Binding-site contacts:
Ligand atom C5 contacts residue ASN191 of chain 1.A at 3.5 Å.
Ligand atom C6 contacts residue THR193 of chain 1.A at 4.4 Å.
Ligand atom C1 contacts residue ILE156 of chain 1.A at 3.9 Å (hydrophobic).
Ligand atom O7 contacts residue ASN191 of chain 1.A at 3.5 Å (h-bond).
Ligand atom C2 contacts residue ASN191 of chain 1.A at 2.5 Å.
Ligand atom N2 contacts residue ILE156 of chain 1.A at 3.5 Å.
Ligand atom C2 contacts residue ILE156 of chain 1.A at 4.3 Å (hydrophobic).
Ligand atom C8 contacts residue ILE156 of chain 1.A at 3.6 Å (hydrophobic).
Ligand atom C1 contacts residue THR193 of chain 1.A at 3.5 Å.
Ligand atom C8 contacts residue THR150 of chain 1.A at 4.3 Å.
Ligand atom O5 contacts residue THR193 of chain 1.A at 3.7 Å.
Ligand atom O7 contacts residue LYS229 of chain 1.A at 4.1 Å.
Ligand atom C6 contacts residue GLU194 of chain 1.A at 3.6 Å.
Ligand atom C7 contacts residue ASN191 of chain 1.A at 3.6 Å.
Ligand atom O6 contacts residue GLU194 of chain 1.A at 2.7 Å (salt-bridge).
Ligand atom C3 contacts residue ASN191 of chain 1.A at 3.8 Å.
Ligand atom C5 contacts residue THR193 of chain 1.A at 3.9 Å.
Ligand atom O5 contacts residue ASN191 of chain 1.A at 2.1 Å (h-bond).
Ligand atom C1 contacts residue ASN191 of chain 1.A at 1.4 Å.
Ligand atom O7 contacts residue GLN189 of chain 1.A at 4.1 Å.
Ligand atom O7 contacts residue ILE156 of chain 1.A at 4.3 Å.
Ligand atom O6 contacts residue THR193 of chain 1.A at 3.5 Å.
Ligand atom C4 contacts residue ASN191 of chain 1.A at 4.2 Å.
Ligand atom C7 contacts residue ILE156 of chain 1.A at 3.6 Å (hydrophobic).
Ligand atom N2 contacts residue ASN191 of chain 1.A at 3.1 Å (h-bond).

Sequence of chain 1.A:
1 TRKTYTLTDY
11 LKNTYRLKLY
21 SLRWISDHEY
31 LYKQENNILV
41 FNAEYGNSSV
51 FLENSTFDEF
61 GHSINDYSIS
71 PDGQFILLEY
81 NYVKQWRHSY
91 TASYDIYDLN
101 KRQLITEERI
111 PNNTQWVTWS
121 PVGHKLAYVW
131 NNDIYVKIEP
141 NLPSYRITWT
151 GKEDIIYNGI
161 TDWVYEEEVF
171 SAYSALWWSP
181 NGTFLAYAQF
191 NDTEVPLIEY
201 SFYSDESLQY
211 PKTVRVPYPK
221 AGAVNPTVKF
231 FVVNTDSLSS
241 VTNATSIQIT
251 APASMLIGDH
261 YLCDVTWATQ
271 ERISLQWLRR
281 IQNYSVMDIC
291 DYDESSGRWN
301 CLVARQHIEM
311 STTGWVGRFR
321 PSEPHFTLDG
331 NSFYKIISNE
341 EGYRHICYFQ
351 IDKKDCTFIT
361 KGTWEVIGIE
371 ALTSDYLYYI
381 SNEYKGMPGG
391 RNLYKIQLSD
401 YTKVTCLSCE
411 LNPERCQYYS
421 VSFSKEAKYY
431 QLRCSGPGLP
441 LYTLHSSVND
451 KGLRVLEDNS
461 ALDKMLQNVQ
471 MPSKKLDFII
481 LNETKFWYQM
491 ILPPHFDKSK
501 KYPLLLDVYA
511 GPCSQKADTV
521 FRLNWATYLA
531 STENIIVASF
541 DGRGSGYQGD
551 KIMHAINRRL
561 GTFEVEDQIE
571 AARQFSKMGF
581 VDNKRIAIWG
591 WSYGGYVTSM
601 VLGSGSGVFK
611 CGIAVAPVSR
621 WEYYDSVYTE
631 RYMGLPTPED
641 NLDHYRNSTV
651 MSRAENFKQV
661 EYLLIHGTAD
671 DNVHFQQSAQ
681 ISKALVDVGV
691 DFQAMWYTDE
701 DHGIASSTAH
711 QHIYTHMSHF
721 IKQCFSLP

The small molecule below binds the protein below.
Small molecule (SMILES): CC(=O)N[C@H]1[C@H](O[C@H]2[C@H](O)[C@@H](NC(C)=O)CO[C@@H]2CO)O[C@H](CO)[C@@H](O)[C@@H]1O